Binding-site contacts:
Ligand atom O4 contacts residue ASN251 of chain 1.A at 4.0 Å.
Ligand atom C4 contacts residue ASN180 of chain 1.A at 4.1 Å.
Ligand atom C5 contacts residue ASN251 of chain 1.A at 3.4 Å.
Ligand atom N2 contacts residue ASN251 of chain 1.A at 2.9 Å (h-bond).
Ligand atom C7 contacts residue ASN251 of chain 1.A at 3.9 Å.
Ligand atom C5 contacts residue ASN180 of chain 1.A at 3.6 Å.
Ligand atom C6 contacts residue SO41 of chain 1.M at 3.3 Å.
Ligand atom C5 contacts residue SO41 of chain 1.M at 3.8 Å.
Ligand atom C7 contacts residue ASN180 of chain 1.A at 3.9 Å.
Ligand atom O6 contacts residue SO41 of chain 1.M at 3.8 Å.
Ligand atom O5 contacts residue ASN180 of chain 1.A at 2.3 Å (h-bond).
Ligand atom O3 contacts residue SO41 of chain 1.M at 4.2 Å.
Ligand atom O4 contacts residue SO41 of chain 1.M at 2.3 Å (h-bond).
Ligand atom C2 contacts residue ASN180 of chain 1.A at 2.5 Å.
Ligand atom N2 contacts residue ALA253 of chain 1.A at 4.5 Å.
Ligand atom C4 contacts residue ASN251 of chain 1.A at 4.1 Å.
Ligand atom C8 contacts residue ASN251 of chain 1.A at 4.0 Å.
Ligand atom C1 contacts residue ASN251 of chain 1.A at 3.7 Å.
Ligand atom C2 contacts residue ASN251 of chain 1.A at 3.6 Å.
Ligand atom C4 contacts residue SO41 of chain 1.M at 3.4 Å.
Ligand atom N2 contacts residue ASN180 of chain 1.A at 3.0 Å (h-bond).
Ligand atom O7 contacts residue ASN180 of chain 1.A at 4.1 Å.
Ligand atom N2 contacts residue ASP252 of chain 1.A at 4.4 Å.
Ligand atom C8 contacts residue ASP252 of chain 1.A at 3.9 Å.
Ligand atom C8 contacts residue SER232 of chain 3.A at 3.5 Å.
Ligand atom C3 contacts residue ASN251 of chain 1.A at 3.8 Å.
Ligand atom C8 contacts residue ALA253 of chain 1.A at 3.8 Å (hydrophobic).
Ligand atom C7 contacts residue ALA253 of chain 1.A at 4.3 Å (hydrophobic).
Ligand atom C6 contacts residue ASN251 of chain 1.A at 3.9 Å.
Ligand atom O5 contacts residue ASN251 of chain 1.A at 4.3 Å.
Ligand atom C1 contacts residue ASN180 of chain 1.A at 1.4 Å.
Ligand atom C3 contacts residue ASN180 of chain 1.A at 3.8 Å.

Sequence of chain 3.A:
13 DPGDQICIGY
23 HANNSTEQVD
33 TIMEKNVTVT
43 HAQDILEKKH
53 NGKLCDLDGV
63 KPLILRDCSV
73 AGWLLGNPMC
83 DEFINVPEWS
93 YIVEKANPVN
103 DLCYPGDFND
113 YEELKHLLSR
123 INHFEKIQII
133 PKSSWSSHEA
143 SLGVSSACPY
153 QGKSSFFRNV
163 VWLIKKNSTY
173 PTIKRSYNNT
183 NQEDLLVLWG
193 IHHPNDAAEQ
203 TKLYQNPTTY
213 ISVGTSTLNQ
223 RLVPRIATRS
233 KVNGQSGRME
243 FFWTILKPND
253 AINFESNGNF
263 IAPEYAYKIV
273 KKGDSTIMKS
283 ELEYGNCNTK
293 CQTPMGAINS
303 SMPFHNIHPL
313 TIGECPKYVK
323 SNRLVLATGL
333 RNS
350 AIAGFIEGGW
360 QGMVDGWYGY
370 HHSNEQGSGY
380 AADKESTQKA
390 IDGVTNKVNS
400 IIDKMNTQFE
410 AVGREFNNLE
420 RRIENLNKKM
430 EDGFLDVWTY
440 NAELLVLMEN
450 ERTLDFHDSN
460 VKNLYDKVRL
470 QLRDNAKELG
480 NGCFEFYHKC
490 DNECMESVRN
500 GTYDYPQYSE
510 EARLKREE

The small molecule below binds the protein below.
Small molecule (SMILES): CC(=O)N[C@@H]1[C@@H](O)[C@H](O)[C@@H](CO)O[C@H]1O

Sequence of chain 1.A:
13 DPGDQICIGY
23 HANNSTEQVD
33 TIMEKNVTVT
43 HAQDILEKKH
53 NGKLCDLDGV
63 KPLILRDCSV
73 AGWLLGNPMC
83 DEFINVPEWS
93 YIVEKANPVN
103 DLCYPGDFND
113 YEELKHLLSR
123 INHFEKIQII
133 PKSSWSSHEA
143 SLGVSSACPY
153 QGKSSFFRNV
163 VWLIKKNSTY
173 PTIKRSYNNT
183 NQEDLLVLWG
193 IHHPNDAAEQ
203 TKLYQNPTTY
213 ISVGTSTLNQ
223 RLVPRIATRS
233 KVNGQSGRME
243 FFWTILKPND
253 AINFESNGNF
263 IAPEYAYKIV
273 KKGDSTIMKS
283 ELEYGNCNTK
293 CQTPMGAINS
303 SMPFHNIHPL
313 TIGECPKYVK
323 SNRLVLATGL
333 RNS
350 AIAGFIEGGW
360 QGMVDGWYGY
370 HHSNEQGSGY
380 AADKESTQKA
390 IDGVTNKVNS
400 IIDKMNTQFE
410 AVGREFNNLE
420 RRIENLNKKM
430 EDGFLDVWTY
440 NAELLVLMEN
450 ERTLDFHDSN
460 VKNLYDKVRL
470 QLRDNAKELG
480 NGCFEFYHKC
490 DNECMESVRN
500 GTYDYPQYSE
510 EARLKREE